A small-molecule ligand and the protein it binds are described below.
Small molecule (SMILES): [H]/N=C(\NCCC[C@H](N)C(=O)O)N[N+](=O)[O-]

Binding-site contacts:
Ligand atom O contacts residue TYR264 of chain 1.A at 3.6 Å (h-bond).
Ligand atom O contacts residue GLN180 of chain 1.A at 3.2 Å (h-bond).
Ligand atom O contacts residue ASP299 of chain 1.A at 3.6 Å.
Ligand atom NH2 contacts residue TRP289 of chain 1.A at 3.4 Å (h-bond).
Ligand atom N1 contacts residue GLY288 of chain 1.A at 3.6 Å (h-bond).
Ligand atom O2 contacts residue HEM1 of chain 1.D at 3.5 Å.
Ligand atom OXT contacts residue ASP299 of chain 1.A at 2.7 Å (salt-bridge).
Ligand atom CZ contacts residue GLU294 of chain 1.A at 3.7 Å.
Ligand atom O contacts residue TYR290 of chain 1.A at 2.7 Å (h-bond).
Ligand atom N1 contacts residue HEM1 of chain 1.D at 3.5 Å.
Ligand atom CG contacts residue HEM1 of chain 1.D at 3.7 Å.
Ligand atom N1 contacts residue PRO267 of chain 1.A at 3.8 Å.
Ligand atom NH2 contacts residue GLU294 of chain 1.A at 2.9 Å (salt-bridge).
Ligand atom O2 contacts residue PRO267 of chain 1.A at 3.8 Å.
Ligand atom NH2 contacts residue PRO267 of chain 1.A at 4.0 Å.
Ligand atom CG contacts residue GLU294 of chain 1.A at 3.7 Å.
Ligand atom O3 contacts residue PRO267 of chain 1.A at 3.6 Å.
Ligand atom CG contacts residue VAL269 of chain 1.A at 3.6 Å (hydrophobic).
Ligand atom CD contacts residue VAL269 of chain 1.A at 3.4 Å (hydrophobic).
Ligand atom C contacts residue TYR290 of chain 1.A at 3.4 Å (hydrophobic).
Ligand atom OXT contacts residue TYR290 of chain 1.A at 3.3 Å.
Ligand atom CA contacts residue HEM1 of chain 1.D at 3.8 Å.
Ligand atom N contacts residue GLU294 of chain 1.A at 2.8 Å (salt-bridge).
Ligand atom C contacts residue ASP299 of chain 1.A at 3.5 Å.
Ligand atom O3 contacts residue HEM1 of chain 1.D at 3.2 Å.
Ligand atom N contacts residue HEM1 of chain 1.D at 2.8 Å (h-bond).
Ligand atom O3 contacts residue TRP289 of chain 1.A at 3.1 Å (h-bond).
Ligand atom CA contacts residue GLU294 of chain 1.A at 3.5 Å.
Ligand atom CA contacts residue GLN180 of chain 1.A at 3.7 Å.
Ligand atom CZ contacts residue PRO267 of chain 1.A at 3.8 Å (hydrophobic).
Ligand atom CB contacts residue GLU294 of chain 1.A at 3.3 Å.
Ligand atom NH2 contacts residue HEM1 of chain 1.D at 3.5 Å.
Ligand atom CB contacts residue GLN180 of chain 1.A at 3.7 Å.
Ligand atom O2 contacts residue SER287 of chain 1.A at 3.4 Å.
Ligand atom O2 contacts residue GLY288 of chain 1.A at 3.0 Å (h-bond).
Ligand atom OXT contacts residue GLU294 of chain 1.A at 3.5 Å.
Ligand atom C contacts residue GLN180 of chain 1.A at 3.9 Å.
Ligand atom O3 contacts residue GLY288 of chain 1.A at 3.5 Å (h-bond).
Ligand atom NE contacts residue GLU294 of chain 1.A at 2.9 Å (salt-bridge).
Ligand atom CD contacts residue GLU294 of chain 1.A at 3.8 Å.

Sequence of chain 1.A:
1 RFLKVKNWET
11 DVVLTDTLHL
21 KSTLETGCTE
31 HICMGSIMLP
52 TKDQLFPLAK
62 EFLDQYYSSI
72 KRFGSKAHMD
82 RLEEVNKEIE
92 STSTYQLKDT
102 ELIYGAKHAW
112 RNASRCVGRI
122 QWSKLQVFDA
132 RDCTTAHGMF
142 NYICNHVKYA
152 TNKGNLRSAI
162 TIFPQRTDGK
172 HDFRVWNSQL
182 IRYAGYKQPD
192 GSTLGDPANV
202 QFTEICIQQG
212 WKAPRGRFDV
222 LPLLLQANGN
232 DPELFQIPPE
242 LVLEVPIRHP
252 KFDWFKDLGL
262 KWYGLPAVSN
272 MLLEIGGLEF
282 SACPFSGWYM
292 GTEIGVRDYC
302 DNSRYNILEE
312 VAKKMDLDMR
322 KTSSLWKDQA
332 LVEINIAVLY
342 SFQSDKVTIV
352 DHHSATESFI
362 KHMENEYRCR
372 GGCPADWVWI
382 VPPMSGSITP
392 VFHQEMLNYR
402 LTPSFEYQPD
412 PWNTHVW